A small-molecule ligand and the protein it binds are described below.
Small molecule (SMILES): CC(=O)N[C@@H]1[C@@H](O)[C@H](O)[C@@H](CO)O[C@H]1O

Sequence of chain 1.A:
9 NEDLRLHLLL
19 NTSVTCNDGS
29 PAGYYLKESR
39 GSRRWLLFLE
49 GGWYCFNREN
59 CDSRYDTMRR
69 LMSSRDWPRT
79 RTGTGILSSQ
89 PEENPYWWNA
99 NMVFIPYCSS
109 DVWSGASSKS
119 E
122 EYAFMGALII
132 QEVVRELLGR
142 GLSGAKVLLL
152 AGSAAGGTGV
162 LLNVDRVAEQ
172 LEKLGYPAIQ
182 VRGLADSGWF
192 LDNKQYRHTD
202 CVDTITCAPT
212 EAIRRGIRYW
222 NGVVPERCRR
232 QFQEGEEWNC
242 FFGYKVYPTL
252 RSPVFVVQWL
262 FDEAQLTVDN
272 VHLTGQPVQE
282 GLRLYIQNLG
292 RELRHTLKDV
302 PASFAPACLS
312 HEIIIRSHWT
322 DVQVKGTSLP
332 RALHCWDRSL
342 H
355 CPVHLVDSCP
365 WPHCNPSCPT

Binding-site contacts:
Ligand atom C4 contacts residue ASN19 of chain 1.A at 4.2 Å.
Ligand atom C6 contacts residue VAL22 of chain 1.A at 4.2 Å (hydrophobic).
Ligand atom C6 contacts residue SER21 of chain 1.A at 3.8 Å.
Ligand atom C5 contacts residue ASN19 of chain 1.A at 3.7 Å.
Ligand atom O7 contacts residue ASN19 of chain 1.A at 2.8 Å (h-bond).
Ligand atom C8 contacts residue ASN19 of chain 1.A at 4.3 Å.
Ligand atom N2 contacts residue ASN19 of chain 1.A at 2.9 Å (h-bond).
Ligand atom C5 contacts residue SER21 of chain 1.A at 3.8 Å.
Ligand atom C7 contacts residue ASN19 of chain 1.A at 3.1 Å.
Ligand atom C6 contacts residue MET126 of chain 1.A at 4.3 Å (hydrophobic).
Ligand atom C3 contacts residue ASN19 of chain 1.A at 3.8 Å.
Ligand atom O5 contacts residue SER21 of chain 1.A at 3.8 Å.
Ligand atom C1 contacts residue ASN19 of chain 1.A at 1.4 Å.
Ligand atom O6 contacts residue SER116 of chain 1.A at 3.8 Å.
Ligand atom O7 contacts residue GLU133 of chain 1.A at 3.7 Å.
Ligand atom O6 contacts residue MET126 of chain 1.A at 4.5 Å.
Ligand atom C2 contacts residue ASN19 of chain 1.A at 2.5 Å.
Ligand atom O5 contacts residue VAL22 of chain 1.A at 3.7 Å.
Ligand atom O5 contacts residue ASN19 of chain 1.A at 2.4 Å (h-bond).
Ligand atom C1 contacts residue SER21 of chain 1.A at 4.3 Å.
Ligand atom C6 contacts residue SER116 of chain 1.A at 4.3 Å.